Sequence of chain 1.A:
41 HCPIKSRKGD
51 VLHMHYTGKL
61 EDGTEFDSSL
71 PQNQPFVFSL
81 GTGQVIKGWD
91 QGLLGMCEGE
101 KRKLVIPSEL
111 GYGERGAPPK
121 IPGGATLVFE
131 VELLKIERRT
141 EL

Binding-site contacts:
Ligand atom C2 contacts residue TYR112 of chain 1.A at 3.5 Å (hydrophobic).
Ligand atom C4 contacts residue PHE76 of chain 1.A at 3.6 Å (hydrophobic).
Ligand atom C35 contacts residue LYS120 of chain 1.A at 3.8 Å.
Ligand atom C8 contacts residue TYR112 of chain 1.A at 3.4 Å (hydrophobic).
Ligand atom C9 contacts residue ASP67 of chain 1.A at 3.8 Å.
Ligand atom C1 contacts residue TYR112 of chain 1.A at 3.4 Å (hydrophobic).
Ligand atom O1 contacts residue TYR112 of chain 1.A at 3.6 Å.
Ligand atom O4 contacts residue TYR56 of chain 1.A at 3.3 Å.
Ligand atom N7 contacts residue TYR112 of chain 1.A at 3.8 Å.
Ligand atom C4 contacts residue VAL85 of chain 1.A at 3.9 Å (hydrophobic).
Ligand atom C14 contacts residue ASP67 of chain 1.A at 3.5 Å.
Ligand atom O4 contacts residue PHE66 of chain 1.A at 3.4 Å.
Ligand atom C11 contacts residue TYR112 of chain 1.A at 3.7 Å (hydrophobic).
Ligand atom C5 contacts residue TYR56 of chain 1.A at 3.9 Å (hydrophobic).
Ligand atom C27 contacts residue TYR112 of chain 1.A at 3.9 Å (hydrophobic).
Ligand atom O5 contacts residue ASP67 of chain 1.A at 3.2 Å (salt-bridge).
Ligand atom O5 contacts residue TYR56 of chain 1.A at 3.6 Å.
Ligand atom O4 contacts residue PHE129 of chain 1.A at 3.6 Å.
Ligand atom O2 contacts residue VAL85 of chain 1.A at 3.2 Å.
Ligand atom O6 contacts residue ASP67 of chain 1.A at 2.6 Å (salt-bridge).
Ligand atom C41 contacts residue PHE76 of chain 1.A at 3.5 Å (hydrophobic).
Ligand atom O3 contacts residue TYR112 of chain 1.A at 2.6 Å (h-bond).
Ligand atom C3 contacts residue TRP89 of chain 1.A at 3.5 Å (hydrophobic).
Ligand atom O6 contacts residue LYS120 of chain 1.A at 3.5 Å (salt-bridge).
Ligand atom C24 contacts residue GLN84 of chain 1.A at 4.0 Å.
Ligand atom O3 contacts residue PHE129 of chain 1.A at 3.6 Å.
Ligand atom C28 contacts residue GLN84 of chain 1.A at 3.9 Å.
Ligand atom O10 contacts residue GLN84 of chain 1.A at 2.9 Å (h-bond).
Ligand atom C10 contacts residue ASP67 of chain 1.A at 3.4 Å.
Ligand atom O4 contacts residue ASP67 of chain 1.A at 3.4 Å (salt-bridge).
Ligand atom O2 contacts residue ILE86 of chain 1.A at 2.9 Å (h-bond).
Ligand atom C15 contacts residue ASP67 of chain 1.A at 4.0 Å.
Ligand atom C4 contacts residue TRP89 of chain 1.A at 3.7 Å (hydrophobic).
Ligand atom O12 contacts residue ARG115 of chain 1.A at 3.7 Å.
Ligand atom C6 contacts residue TYR56 of chain 1.A at 3.8 Å (hydrophobic).
Ligand atom C35 contacts residue ILE121 of chain 1.A at 3.5 Å (hydrophobic).
Ligand atom C5 contacts residue TRP89 of chain 1.A at 4.0 Å (hydrophobic).
Ligand atom C42 contacts residue TYR112 of chain 1.A at 3.4 Å (hydrophobic).
Ligand atom C30 contacts residue ILE86 of chain 1.A at 3.9 Å (hydrophobic).
Ligand atom C35 contacts residue TYR112 of chain 1.A at 3.7 Å (hydrophobic).

A small-molecule ligand and the protein it binds are described below.
Small molecule (SMILES): C=CC[C@@H]1/C=C(\C)C[C@H](C)C[C@H](OC)[C@H]2O[C@@](O)(C(=O)C(=O)N3CCCC[C@H]3C(=O)O[C@H](/C(C)=C/[C@@H]3CC[C@@H](O)[C@H](OC)C3)[C@H](C)[C@@H](O)CC1=O)[C@H](C)C[C@@H]2OC